The small molecule below binds the protein below.
Small molecule (SMILES): Nc1nc(-c2ccc3c(N)[nH]nc3c2)cc(N2CCO[C@H](C(=O)Nc3ccccc3)C2)n1

Sequence of chain 1.A:
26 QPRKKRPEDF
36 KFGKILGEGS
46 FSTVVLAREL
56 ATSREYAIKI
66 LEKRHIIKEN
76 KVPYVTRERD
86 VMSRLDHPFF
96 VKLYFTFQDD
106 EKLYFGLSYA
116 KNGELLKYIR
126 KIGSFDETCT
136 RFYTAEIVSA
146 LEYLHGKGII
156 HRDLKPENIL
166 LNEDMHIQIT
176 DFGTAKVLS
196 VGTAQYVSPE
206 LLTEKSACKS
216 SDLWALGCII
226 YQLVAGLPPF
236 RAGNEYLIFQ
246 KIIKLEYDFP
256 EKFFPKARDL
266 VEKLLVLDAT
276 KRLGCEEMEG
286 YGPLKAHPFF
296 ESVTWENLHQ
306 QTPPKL

Binding-site contacts:
Ligand atom C21 contacts residue GLY44 of chain 1.A at 3.7 Å.
Ligand atom O32 contacts residue GLY44 of chain 1.A at 3.2 Å.
Ligand atom C2 contacts residue THR179 of chain 1.A at 3.4 Å.
Ligand atom N29 contacts residue ASP176 of chain 1.A at 3.3 Å (salt-bridge).
Ligand atom C17 contacts residue LYS64 of chain 1.A at 3.6 Å.
Ligand atom N29 contacts residue THR175 of chain 1.A at 3.1 Å (h-bond).
Ligand atom C6 contacts residue ASP176 of chain 1.A at 3.6 Å.
Ligand atom N29 contacts residue LYS64 of chain 1.A at 3.5 Å (salt-bridge).
Ligand atom C10 contacts residue LEU165 of chain 1.A at 3.4 Å (hydrophobic).
Ligand atom C7 contacts residue SER45 of chain 1.A at 3.6 Å.
Ligand atom C20 contacts residue ASP176 of chain 1.A at 3.6 Å.
Ligand atom O31 contacts residue SER45 of chain 1.A at 3.1 Å (h-bond).
Ligand atom C17 contacts residue THR175 of chain 1.A at 3.2 Å.
Ligand atom N26 contacts residue ALA62 of chain 1.A at 3.4 Å.
Ligand atom N28 contacts residue ALA115 of chain 1.A at 3.2 Å (h-bond).
Ligand atom C6 contacts residue THR179 of chain 1.A at 3.7 Å.
Ligand atom N29 contacts residue LEU112 of chain 1.A at 3.6 Å.
Ligand atom N25 contacts residue TYR114 of chain 1.A at 3.6 Å.
Ligand atom O31 contacts residue GLY44 of chain 1.A at 3.5 Å.
Ligand atom C13 contacts residue ASP176 of chain 1.A at 3.6 Å.
Ligand atom N26 contacts residue LEU165 of chain 1.A at 3.6 Å.
Ligand atom C2 contacts residue GLY178 of chain 1.A at 3.6 Å.
Ligand atom N25 contacts residue SER113 of chain 1.A at 3.3 Å (h-bond).
Ligand atom C20 contacts residue LYS64 of chain 1.A at 3.4 Å.
Ligand atom N25 contacts residue ALA62 of chain 1.A at 3.6 Å.
Ligand atom C17 contacts residue ASP176 of chain 1.A at 3.7 Å.
Ligand atom C16 contacts residue LEU165 of chain 1.A at 3.7 Å (hydrophobic).
Ligand atom C18 contacts residue ASP176 of chain 1.A at 3.6 Å.
Ligand atom C12 contacts residue LEU165 of chain 1.A at 3.4 Å (hydrophobic).
Ligand atom C3 contacts residue PHE46 of chain 1.A at 3.5 Å (hydrophobic).
Ligand atom N29 contacts residue GLU83 of chain 1.A at 2.9 Å (salt-bridge).
Ligand atom N30 contacts residue ASP176 of chain 1.A at 2.8 Å (salt-bridge).
Ligand atom N26 contacts residue SER113 of chain 1.A at 2.9 Å (h-bond).
Ligand atom N24 contacts residue ASP176 of chain 1.A at 3.7 Å.
Ligand atom N25 contacts residue ALA115 of chain 1.A at 3.0 Å (h-bond).
Ligand atom C21 contacts residue GLU43 of chain 1.A at 3.5 Å.
Ligand atom N23 contacts residue THR175 of chain 1.A at 2.9 Å (h-bond).
Ligand atom N24 contacts residue LYS64 of chain 1.A at 3.0 Å (salt-bridge).
Ligand atom N23 contacts residue LEU112 of chain 1.A at 3.6 Å.
Ligand atom C22 contacts residue ASP176 of chain 1.A at 3.4 Å.